Binding-site contacts:
Ligand atom CA contacts residue TYR619 of chain 15.T at 3.8 Å (hydrophobic).
Ligand atom ND1 contacts residue LEU348 of chain 15.T at 4.2 Å.
Ligand atom CB contacts residue GLU894 of chain 15.T at 4.2 Å.
Ligand atom CA contacts residue ARG649 of chain 15.T at 3.9 Å.
Ligand atom N contacts residue CYS621 of chain 15.T at 3.2 Å (h-bond).
Ligand atom CD2 contacts residue GLU894 of chain 15.T at 4.2 Å.
Ligand atom O contacts residue TYR619 of chain 15.T at 3.9 Å.
Ligand atom CA contacts residue CYS621 of chain 15.T at 3.1 Å (hydrophobic).
Ligand atom N contacts residue TYR619 of chain 15.T at 3.4 Å.
Ligand atom CD2 contacts residue ARG845 of chain 15.T at 3.8 Å.
Ligand atom CD contacts residue ASN617 of chain 15.T at 2.8 Å.
Ligand atom CB contacts residue TYR619 of chain 15.T at 4.0 Å (hydrophobic).
Ligand atom ND1 contacts residue GLU894 of chain 15.T at 3.9 Å.
Ligand atom C contacts residue ASN617 of chain 15.T at 4.2 Å.
Ligand atom C contacts residue ARG649 of chain 15.T at 3.8 Å.
Ligand atom N contacts residue TYR619 of chain 15.T at 3.7 Å.
Ligand atom CD contacts residue CYS621 of chain 15.T at 4.2 Å (hydrophobic).
Ligand atom CB contacts residue CYS621 of chain 15.T at 3.7 Å (hydrophobic).
Ligand atom CA contacts residue ARG649 of chain 15.T at 4.0 Å.
Ligand atom CD contacts residue ARG46 of chain 15.V at 3.9 Å.
Ligand atom CB contacts residue ARG649 of chain 15.T at 3.6 Å.
Ligand atom CG contacts residue ARG46 of chain 15.V at 3.7 Å.
Ligand atom CB contacts residue ARG649 of chain 15.T at 3.8 Å.
Ligand atom N contacts residue ASN617 of chain 15.T at 2.8 Å (h-bond).
Ligand atom CE1 contacts residue LEU348 of chain 15.T at 4.0 Å (hydrophobic).
Ligand atom CG contacts residue ASN617 of chain 15.T at 3.6 Å.
Ligand atom N contacts residue ASP618 of chain 15.T at 3.5 Å (salt-bridge).
Ligand atom CB contacts residue TYR619 of chain 15.T at 3.1 Å (hydrophobic).
Ligand atom CA contacts residue ASN617 of chain 15.T at 4.2 Å.
Ligand atom CA contacts residue TYR619 of chain 15.T at 3.6 Å (hydrophobic).
Ligand atom N contacts residue ARG649 of chain 15.T at 3.8 Å.
Ligand atom CB contacts residue PHE896 of chain 15.T at 3.9 Å (hydrophobic).
Ligand atom CE1 contacts residue MET843 of chain 15.T at 4.1 Å (hydrophobic).
Ligand atom CG contacts residue PHE896 of chain 15.T at 3.4 Å (hydrophobic).
Ligand atom CE1 contacts residue GLU894 of chain 15.T at 4.3 Å.
Ligand atom C contacts residue TYR619 of chain 15.T at 3.4 Å (hydrophobic).
Ligand atom O contacts residue ARG845 of chain 15.T at 4.2 Å.
Ligand atom CG contacts residue GLU894 of chain 15.T at 3.8 Å.
Ligand atom C contacts residue ARG649 of chain 15.T at 4.2 Å.
Ligand atom O contacts residue ARG649 of chain 15.T at 3.2 Å (salt-bridge).

Sequence of chain 15.T:
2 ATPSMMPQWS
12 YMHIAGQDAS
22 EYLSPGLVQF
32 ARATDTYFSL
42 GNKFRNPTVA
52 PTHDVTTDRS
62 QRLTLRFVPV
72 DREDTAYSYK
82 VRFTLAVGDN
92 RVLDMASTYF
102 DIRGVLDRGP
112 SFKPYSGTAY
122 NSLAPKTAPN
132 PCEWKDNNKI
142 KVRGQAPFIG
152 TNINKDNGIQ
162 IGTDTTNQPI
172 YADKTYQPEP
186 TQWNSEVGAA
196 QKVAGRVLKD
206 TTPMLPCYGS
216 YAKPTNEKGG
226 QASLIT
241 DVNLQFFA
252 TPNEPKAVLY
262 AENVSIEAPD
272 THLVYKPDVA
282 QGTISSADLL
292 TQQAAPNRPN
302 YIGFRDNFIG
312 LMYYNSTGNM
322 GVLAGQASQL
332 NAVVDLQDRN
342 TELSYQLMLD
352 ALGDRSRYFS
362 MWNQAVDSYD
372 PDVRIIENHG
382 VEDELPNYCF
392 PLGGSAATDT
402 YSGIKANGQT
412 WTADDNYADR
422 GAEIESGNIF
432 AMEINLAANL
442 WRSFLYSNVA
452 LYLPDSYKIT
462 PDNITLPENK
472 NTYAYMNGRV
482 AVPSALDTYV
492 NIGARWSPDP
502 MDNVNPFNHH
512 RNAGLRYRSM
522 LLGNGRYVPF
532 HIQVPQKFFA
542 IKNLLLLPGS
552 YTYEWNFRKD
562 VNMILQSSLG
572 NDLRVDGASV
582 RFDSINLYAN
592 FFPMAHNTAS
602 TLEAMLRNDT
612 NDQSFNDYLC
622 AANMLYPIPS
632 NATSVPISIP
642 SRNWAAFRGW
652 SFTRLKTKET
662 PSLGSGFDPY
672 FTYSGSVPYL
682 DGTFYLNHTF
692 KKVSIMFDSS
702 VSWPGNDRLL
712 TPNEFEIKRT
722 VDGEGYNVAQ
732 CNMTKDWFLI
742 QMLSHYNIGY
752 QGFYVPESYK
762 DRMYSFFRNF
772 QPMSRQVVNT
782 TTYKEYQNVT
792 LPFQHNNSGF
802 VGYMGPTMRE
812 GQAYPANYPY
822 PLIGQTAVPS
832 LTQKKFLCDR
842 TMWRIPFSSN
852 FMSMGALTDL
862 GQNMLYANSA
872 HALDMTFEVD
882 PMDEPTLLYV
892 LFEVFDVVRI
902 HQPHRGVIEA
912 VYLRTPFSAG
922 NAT

This protein binds this small molecule.
Small molecule (SMILES): NC(N)=NCCC[C@H](NC(=O)[C@@H]1CCCN1)C(=O)N[C@H](C=O)CC1=NC=NC1

Sequence of chain 15.V:
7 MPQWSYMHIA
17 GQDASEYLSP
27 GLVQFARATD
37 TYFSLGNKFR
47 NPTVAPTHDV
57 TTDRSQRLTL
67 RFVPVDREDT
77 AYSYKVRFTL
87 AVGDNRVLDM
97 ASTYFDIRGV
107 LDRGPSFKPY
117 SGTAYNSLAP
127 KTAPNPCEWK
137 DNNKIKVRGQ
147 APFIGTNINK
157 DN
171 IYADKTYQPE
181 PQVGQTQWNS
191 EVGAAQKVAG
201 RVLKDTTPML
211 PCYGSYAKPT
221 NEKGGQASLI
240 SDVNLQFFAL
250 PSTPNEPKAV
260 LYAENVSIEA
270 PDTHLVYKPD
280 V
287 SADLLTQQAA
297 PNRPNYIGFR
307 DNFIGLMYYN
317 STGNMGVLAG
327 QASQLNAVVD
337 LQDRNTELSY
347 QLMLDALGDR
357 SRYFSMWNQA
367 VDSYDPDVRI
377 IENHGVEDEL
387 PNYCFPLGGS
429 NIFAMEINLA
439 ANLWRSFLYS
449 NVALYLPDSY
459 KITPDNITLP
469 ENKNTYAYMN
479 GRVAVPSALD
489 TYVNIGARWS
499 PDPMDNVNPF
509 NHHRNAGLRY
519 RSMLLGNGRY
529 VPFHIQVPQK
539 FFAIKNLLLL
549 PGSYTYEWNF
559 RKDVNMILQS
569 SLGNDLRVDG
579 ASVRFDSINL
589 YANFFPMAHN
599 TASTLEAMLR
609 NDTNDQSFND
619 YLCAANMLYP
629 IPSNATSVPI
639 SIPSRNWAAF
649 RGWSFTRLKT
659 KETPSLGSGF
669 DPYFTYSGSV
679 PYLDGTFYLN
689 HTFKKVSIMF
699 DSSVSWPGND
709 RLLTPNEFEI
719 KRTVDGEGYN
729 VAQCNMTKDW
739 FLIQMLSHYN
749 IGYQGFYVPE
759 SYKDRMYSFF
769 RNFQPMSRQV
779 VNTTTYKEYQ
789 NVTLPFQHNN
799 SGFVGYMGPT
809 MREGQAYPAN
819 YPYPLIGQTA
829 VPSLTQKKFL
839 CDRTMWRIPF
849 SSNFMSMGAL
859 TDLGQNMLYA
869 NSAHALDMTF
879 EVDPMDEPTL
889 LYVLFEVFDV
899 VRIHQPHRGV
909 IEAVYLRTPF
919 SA